Binding-site contacts:
Ligand atom C contacts residue LYS52 of chain 1.C at 2.6 Å.
Ligand atom N contacts residue SER146 of chain 1.I at 2.9 Å (h-bond).
Ligand atom CE2 contacts residue ARG26 of chain 1.C at 3.2 Å.
Ligand atom CD2 contacts residue ARG26 of chain 1.C at 3.5 Å.
Ligand atom CD1 contacts residue LEU50 of chain 1.C at 4.0 Å (hydrophobic).
Ligand atom NE2 contacts residue LEU50 of chain 1.C at 3.8 Å.
Ligand atom CA contacts residue GLY66 of chain 1.C at 3.5 Å.
Ligand atom O contacts residue ALA27 of chain 1.C at 3.6 Å.
Ligand atom CZ contacts residue ARG26 of chain 1.C at 3.1 Å.
Ligand atom N contacts residue GLY66 of chain 1.C at 3.2 Å (h-bond).
Ligand atom OXT contacts residue GLY66 of chain 1.C at 3.6 Å.
Ligand atom O contacts residue LYS67 of chain 1.C at 3.9 Å.
Ligand atom CE1 contacts residue ARG26 of chain 1.C at 3.5 Å.
Ligand atom C contacts residue GLY66 of chain 1.C at 2.7 Å.
Ligand atom C contacts residue ALA27 of chain 1.C at 4.1 Å (hydrophobic).
Ligand atom C contacts residue SER146 of chain 1.I at 3.5 Å.
Ligand atom OH contacts residue ARG26 of chain 1.C at 3.6 Å.
Ligand atom N contacts residue ASP144 of chain 1.I at 4.2 Å.
Ligand atom CB contacts residue LYS52 of chain 1.C at 3.7 Å.
Ligand atom N contacts residue ASP144 of chain 1.I at 3.8 Å.
Ligand atom CD1 contacts residue ARG26 of chain 1.C at 3.8 Å.
Ligand atom CD contacts residue ILE147 of chain 1.I at 4.2 Å (hydrophobic).
Ligand atom CG contacts residue ARG26 of chain 1.C at 3.9 Å.
Ligand atom OXT contacts residue LYS52 of chain 1.C at 1.5 Å (salt-bridge).
Ligand atom OH contacts residue GLU119 of chain 1.C at 2.9 Å (salt-bridge).
Ligand atom C contacts residue ASP144 of chain 1.I at 3.9 Å.
Ligand atom O contacts residue GLY66 of chain 1.C at 1.6 Å (h-bond).
Ligand atom CG contacts residue SER146 of chain 1.I at 4.2 Å.
Ligand atom CB contacts residue SER146 of chain 1.I at 3.0 Å.
Ligand atom CA contacts residue SER146 of chain 1.I at 4.0 Å.
Ligand atom OXT contacts residue LYS28 of chain 1.C at 3.9 Å.
Ligand atom CB contacts residue ARG26 of chain 1.C at 4.0 Å.
Ligand atom O contacts residue LYS52 of chain 1.C at 3.5 Å (salt-bridge).
Ligand atom CA contacts residue ASP144 of chain 1.I at 3.6 Å.
Ligand atom NE2 contacts residue ILE147 of chain 1.I at 3.4 Å (h-bond).
Ligand atom CA contacts residue SER146 of chain 1.I at 3.4 Å.
Ligand atom CE2 contacts residue GLU119 of chain 1.C at 3.1 Å.
Ligand atom O contacts residue LYS67 of chain 1.C at 3.9 Å.
Ligand atom CZ contacts residue GLU119 of chain 1.C at 3.4 Å.
Ligand atom CA contacts residue LYS52 of chain 1.C at 3.5 Å.

A small-molecule ligand and the protein it binds are described below.
Small molecule (SMILES): CC(C)C[C@H](NC(=O)[C@H](Cc1ccc(O)cc1)NC(=O)[C@H](CCC(N)=O)NC(=O)CN)C(=O)O

Sequence of chain 1.C:
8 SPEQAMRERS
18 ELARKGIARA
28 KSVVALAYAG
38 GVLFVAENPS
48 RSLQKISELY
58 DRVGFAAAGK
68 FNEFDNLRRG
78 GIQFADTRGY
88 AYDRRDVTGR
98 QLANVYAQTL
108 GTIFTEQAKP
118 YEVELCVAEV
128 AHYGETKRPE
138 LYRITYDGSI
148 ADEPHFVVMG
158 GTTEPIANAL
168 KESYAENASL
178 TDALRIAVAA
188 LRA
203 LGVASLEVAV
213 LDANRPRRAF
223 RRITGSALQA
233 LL

Sequence of chain 1.I:
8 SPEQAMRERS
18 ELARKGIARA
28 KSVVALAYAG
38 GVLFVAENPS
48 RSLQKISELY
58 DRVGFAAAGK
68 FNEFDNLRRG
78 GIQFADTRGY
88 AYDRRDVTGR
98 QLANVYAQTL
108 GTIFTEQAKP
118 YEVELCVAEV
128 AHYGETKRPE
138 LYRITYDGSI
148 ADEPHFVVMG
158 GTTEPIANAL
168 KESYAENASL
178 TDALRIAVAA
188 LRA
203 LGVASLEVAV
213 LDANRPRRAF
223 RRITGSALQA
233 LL